Sequence of chain 2.A:
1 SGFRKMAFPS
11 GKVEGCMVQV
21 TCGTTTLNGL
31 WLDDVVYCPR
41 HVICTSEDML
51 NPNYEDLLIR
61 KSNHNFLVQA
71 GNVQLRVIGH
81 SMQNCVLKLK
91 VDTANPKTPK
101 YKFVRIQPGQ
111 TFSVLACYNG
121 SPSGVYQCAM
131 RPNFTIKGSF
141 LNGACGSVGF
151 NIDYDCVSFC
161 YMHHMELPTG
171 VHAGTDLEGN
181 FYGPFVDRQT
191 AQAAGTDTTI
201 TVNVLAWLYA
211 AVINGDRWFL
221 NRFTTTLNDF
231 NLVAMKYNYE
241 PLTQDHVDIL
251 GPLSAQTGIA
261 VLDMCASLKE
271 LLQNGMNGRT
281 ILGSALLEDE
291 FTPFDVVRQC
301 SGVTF

Binding-site contacts:
Ligand atom C24 contacts residue CYS145 of chain 2.A at 3.1 Å (hydrophobic).
Ligand atom C12 contacts residue GLN189 of chain 2.A at 3.9 Å.
Ligand atom C14 contacts residue GLN189 of chain 2.A at 3.9 Å.
Ligand atom O22 contacts residue GLY143 of chain 2.A at 3.2 Å (h-bond).
Ligand atom O30 contacts residue HIS163 of chain 2.A at 2.6 Å (h-bond).
Ligand atom C15 contacts residue ASP187 of chain 2.A at 3.8 Å.
Ligand atom N28 contacts residue PHE140 of chain 2.A at 3.1 Å (h-bond).
Ligand atom C9 contacts residue GLN189 of chain 2.A at 3.8 Å.
Ligand atom C17 contacts residue HIS164 of chain 2.A at 3.7 Å.
Ligand atom O30 contacts residue PHE140 of chain 2.A at 3.7 Å.
Ligand atom O30 contacts residue MET165 of chain 2.A at 3.7 Å.
Ligand atom C15 contacts residue ARG188 of chain 2.A at 4.0 Å.
Ligand atom O22 contacts residue ALA144 of chain 2.A at 3.3 Å (h-bond).
Ligand atom C24 contacts residue HIS163 of chain 2.A at 3.9 Å.
Ligand atom O22 contacts residue CYS145 of chain 2.A at 2.7 Å (h-bond).
Ligand atom O8 contacts residue GLN189 of chain 2.A at 3.7 Å.
Ligand atom C12 contacts residue HIS164 of chain 2.A at 3.6 Å.
Ligand atom C20 contacts residue HIS164 of chain 2.A at 4.0 Å.
Ligand atom N28 contacts residue SER1 of chain 1.A at 3.8 Å.
Ligand atom C20 contacts residue CYS145 of chain 2.A at 2.7 Å (hydrophobic).
Ligand atom O10 contacts residue MET165 of chain 2.A at 3.4 Å.
Ligand atom N19 contacts residue HIS164 of chain 2.A at 2.9 Å (h-bond).
Ligand atom C21 contacts residue HIS41 of chain 2.A at 3.7 Å.
Ligand atom C7 contacts residue GLU166 of chain 2.A at 3.4 Å.
Ligand atom N19 contacts residue CYS145 of chain 2.A at 2.9 Å (h-bond).
Ligand atom C27 contacts residue ASN142 of chain 2.A at 4.0 Å.
Ligand atom N28 contacts residue GLU166 of chain 2.A at 3.1 Å (salt-bridge).
Ligand atom N11 contacts residue GLN189 of chain 2.A at 2.9 Å (h-bond).
Ligand atom C16 contacts residue ASP187 of chain 2.A at 4.0 Å.
Ligand atom C21 contacts residue CYS145 of chain 2.A at 1.8 Å (hydrophobic).
Ligand atom C29 contacts residue HIS163 of chain 2.A at 3.6 Å.
Ligand atom C27 contacts residue LEU141 of chain 2.A at 4.0 Å (hydrophobic).
Ligand atom O10 contacts residue GLU166 of chain 2.A at 3.0 Å (salt-bridge).
Ligand atom C29 contacts residue GLU166 of chain 2.A at 3.6 Å.
Ligand atom C16 contacts residue MET49 of chain 2.A at 3.6 Å (hydrophobic).
Ligand atom O30 contacts residue HIS172 of chain 2.A at 3.6 Å.
Ligand atom C29 contacts residue PHE140 of chain 2.A at 4.0 Å (hydrophobic).
Ligand atom C26 contacts residue ASN142 of chain 2.A at 4.0 Å.
Ligand atom O30 contacts residue GLU166 of chain 2.A at 3.5 Å.
Ligand atom C13 contacts residue GLN189 of chain 2.A at 3.8 Å.

Sequence of chain 1.A:
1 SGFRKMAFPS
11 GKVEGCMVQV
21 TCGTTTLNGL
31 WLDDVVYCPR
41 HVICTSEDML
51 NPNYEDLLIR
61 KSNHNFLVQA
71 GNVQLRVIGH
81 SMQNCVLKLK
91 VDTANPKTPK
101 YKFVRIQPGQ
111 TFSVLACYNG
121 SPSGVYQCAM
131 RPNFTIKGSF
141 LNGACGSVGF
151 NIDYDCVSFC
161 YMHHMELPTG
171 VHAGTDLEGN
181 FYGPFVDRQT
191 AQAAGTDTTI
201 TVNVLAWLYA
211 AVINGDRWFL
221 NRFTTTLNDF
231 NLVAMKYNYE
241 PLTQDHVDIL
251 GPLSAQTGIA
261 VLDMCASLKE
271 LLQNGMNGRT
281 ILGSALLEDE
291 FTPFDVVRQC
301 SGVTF

The small molecule below binds the protein below.
Small molecule (SMILES): CC(C)C[C@H](NC(=O)OCc1ccccc1)C(=O)N[C@@H](C[C@@H]1CCNC1=O)[C@@H](O)S(=O)(=O)O